Sequence of chain 1.B:
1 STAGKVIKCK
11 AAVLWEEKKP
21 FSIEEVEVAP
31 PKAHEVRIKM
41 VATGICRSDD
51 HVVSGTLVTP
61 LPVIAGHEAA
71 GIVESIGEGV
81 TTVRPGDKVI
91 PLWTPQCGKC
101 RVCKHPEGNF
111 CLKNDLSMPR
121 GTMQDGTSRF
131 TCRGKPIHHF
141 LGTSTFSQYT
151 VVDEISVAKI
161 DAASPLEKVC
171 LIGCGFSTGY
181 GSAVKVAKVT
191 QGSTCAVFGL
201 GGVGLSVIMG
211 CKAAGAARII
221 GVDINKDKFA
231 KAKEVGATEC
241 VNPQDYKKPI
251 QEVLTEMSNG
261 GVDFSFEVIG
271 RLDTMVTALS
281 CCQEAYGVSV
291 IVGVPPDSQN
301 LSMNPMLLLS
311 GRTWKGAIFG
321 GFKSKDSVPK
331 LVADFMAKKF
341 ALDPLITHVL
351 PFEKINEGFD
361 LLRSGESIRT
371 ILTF

Binding-site contacts:
Ligand atom C7 contacts residue ZN1 of chain 1.I at 2.9 Å.
Ligand atom O1 contacts residue NAJ1 of chain 1.K at 3.0 Å.
Ligand atom F6 contacts residue LEU141 of chain 1.B at 3.3 Å.
Ligand atom C6 contacts residue LEU141 of chain 1.B at 3.8 Å (hydrophobic).
Ligand atom C6 contacts residue SER48 of chain 1.B at 3.5 Å.
Ligand atom F3 contacts residue ILE318 of chain 1.B at 3.6 Å.
Ligand atom F2 contacts residue VAL294 of chain 1.B at 3.5 Å.
Ligand atom C4 contacts residue LEU57 of chain 1.B at 3.8 Å (hydrophobic).
Ligand atom C5 contacts residue LEU141 of chain 1.B at 3.8 Å (hydrophobic).
Ligand atom C7 contacts residue HIS67 of chain 1.B at 3.6 Å.
Ligand atom F3 contacts residue LEU309 of chain 1.A at 3.7 Å.
Ligand atom F6 contacts residue SER48 of chain 1.B at 3.2 Å.
Ligand atom C1 contacts residue TRP93 of chain 1.B at 3.7 Å (hydrophobic).
Ligand atom F2 contacts residue NAJ1 of chain 1.K at 2.9 Å.
Ligand atom C7 contacts residue CYS174 of chain 1.B at 3.7 Å (hydrophobic).
Ligand atom F5 contacts residue LEU141 of chain 1.B at 3.4 Å.
Ligand atom O1 contacts residue ZN1 of chain 1.I at 1.9 Å.
Ligand atom O1 contacts residue CYS174 of chain 1.B at 3.4 Å (h-bond).
Ligand atom F4 contacts residue LEU57 of chain 1.B at 3.3 Å.
Ligand atom O1 contacts residue CYS46 of chain 1.B at 3.4 Å (h-bond).
Ligand atom F3 contacts residue LEU116 of chain 1.B at 3.8 Å.
Ligand atom C5 contacts residue LEU57 of chain 1.B at 3.6 Å (hydrophobic).
Ligand atom C1 contacts residue SER48 of chain 1.B at 3.3 Å.
Ligand atom C2 contacts residue VAL294 of chain 1.B at 3.6 Å (hydrophobic).
Ligand atom F2 contacts residue TRP93 of chain 1.B at 3.6 Å.
Ligand atom O1 contacts residue HIS67 of chain 1.B at 3.1 Å (h-bond).
Ligand atom C3 contacts residue LEU116 of chain 1.B at 3.7 Å (hydrophobic).
Ligand atom F6 contacts residue HIS67 of chain 1.B at 3.3 Å.
Ligand atom C4 contacts residue LEU116 of chain 1.B at 3.6 Å (hydrophobic).
Ligand atom C7 contacts residue TRP93 of chain 1.B at 3.3 Å (hydrophobic).
Ligand atom F3 contacts residue VAL294 of chain 1.B at 3.3 Å.
Ligand atom C7 contacts residue SER48 of chain 1.B at 3.4 Å.
Ligand atom O1 contacts residue SER48 of chain 1.B at 2.5 Å (h-bond).
Ligand atom F5 contacts residue LEU57 of chain 1.B at 3.2 Å.
Ligand atom F4 contacts residue LEU116 of chain 1.B at 3.7 Å.
Ligand atom C2 contacts residue TRP93 of chain 1.B at 3.8 Å (hydrophobic).
Ligand atom F2 contacts residue ILE318 of chain 1.B at 3.8 Å.
Ligand atom C7 contacts residue NAJ1 of chain 1.K at 3.4 Å.
Ligand atom C3 contacts residue VAL294 of chain 1.B at 3.5 Å (hydrophobic).
Ligand atom F5 contacts residue PHE140 of chain 1.B at 3.3 Å.

Sequence of chain 1.A:
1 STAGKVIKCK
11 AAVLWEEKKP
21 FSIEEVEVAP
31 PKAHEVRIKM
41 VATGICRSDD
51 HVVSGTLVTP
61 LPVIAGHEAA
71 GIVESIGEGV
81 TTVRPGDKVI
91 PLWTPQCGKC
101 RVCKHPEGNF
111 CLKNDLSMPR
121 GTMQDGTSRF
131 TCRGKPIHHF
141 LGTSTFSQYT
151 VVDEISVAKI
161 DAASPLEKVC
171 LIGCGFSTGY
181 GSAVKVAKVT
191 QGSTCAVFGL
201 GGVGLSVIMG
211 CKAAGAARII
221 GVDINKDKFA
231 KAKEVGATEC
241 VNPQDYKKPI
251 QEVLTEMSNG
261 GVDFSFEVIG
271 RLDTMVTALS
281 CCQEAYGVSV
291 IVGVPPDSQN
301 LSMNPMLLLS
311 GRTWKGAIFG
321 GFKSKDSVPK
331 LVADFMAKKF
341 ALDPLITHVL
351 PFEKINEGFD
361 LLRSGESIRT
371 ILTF

This small molecule binds to this protein.
Small molecule (SMILES): OCc1c(F)c(F)c(F)c(F)c1F